Sequence of chain 1.E:
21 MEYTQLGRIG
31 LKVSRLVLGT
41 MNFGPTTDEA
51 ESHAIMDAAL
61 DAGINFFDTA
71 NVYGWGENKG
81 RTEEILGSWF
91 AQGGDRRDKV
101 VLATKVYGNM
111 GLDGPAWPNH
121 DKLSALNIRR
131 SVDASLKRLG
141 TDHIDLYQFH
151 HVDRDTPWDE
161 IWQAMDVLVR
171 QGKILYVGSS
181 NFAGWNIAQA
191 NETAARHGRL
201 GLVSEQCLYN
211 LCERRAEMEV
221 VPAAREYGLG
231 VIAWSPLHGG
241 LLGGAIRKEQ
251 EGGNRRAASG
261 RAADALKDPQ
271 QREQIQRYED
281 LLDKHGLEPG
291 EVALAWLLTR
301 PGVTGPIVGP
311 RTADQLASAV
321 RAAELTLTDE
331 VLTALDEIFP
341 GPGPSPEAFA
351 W

Binding-site contacts:
Ligand atom O5C contacts residue ARG277 of chain 1.E at 3.2 Å (salt-bridge).
Ligand atom C18 contacts residue ILE338 of chain 1.E at 3.9 Å (hydrophobic).
Ligand atom C18 contacts residue PRO340 of chain 1.E at 3.8 Å (hydrophobic).
Ligand atom C20 contacts residue GLN270 of chain 1.E at 3.2 Å.
Ligand atom C7B contacts residue GLU213 of chain 1.E at 3.6 Å.
Ligand atom O1 contacts residue ARG277 of chain 1.E at 3.3 Å.
Ligand atom C19 contacts residue GLN270 of chain 1.E at 3.7 Å.
Ligand atom C3 contacts residue ILE338 of chain 1.E at 4.0 Å (hydrophobic).
Ligand atom O20 contacts residue GLN274 of chain 1.E at 3.9 Å.
Ligand atom C1C contacts residue ARG277 of chain 1.E at 3.9 Å.
Ligand atom C3B contacts residue CYS212 of chain 1.E at 3.6 Å (hydrophobic).
Ligand atom C6A contacts residue GLN271 of chain 1.E at 3.8 Å.
Ligand atom C2 contacts residue GLU337 of chain 1.E at 3.1 Å.
Ligand atom O3B contacts residue CYS212 of chain 1.E at 2.7 Å (h-bond).
Ligand atom C7B contacts residue CYS212 of chain 1.E at 3.6 Å (hydrophobic).
Ligand atom C17 contacts residue ILE338 of chain 1.E at 4.1 Å (hydrophobic).
Ligand atom O3 contacts residue ILE338 of chain 1.E at 2.9 Å (h-bond).
Ligand atom C20 contacts residue GLN274 of chain 1.E at 4.0 Å.
Ligand atom C7B contacts residue GLN271 of chain 1.E at 4.0 Å.
Ligand atom C5A contacts residue GLN274 of chain 1.E at 3.6 Å.
Ligand atom O20 contacts residue GLU273 of chain 1.E at 3.5 Å.
Ligand atom C4B contacts residue GLU213 of chain 1.E at 3.6 Å.
Ligand atom C1 contacts residue ILE338 of chain 1.E at 4.0 Å (hydrophobic).
Ligand atom C6A contacts residue GLN274 of chain 1.E at 3.5 Å.
Ligand atom C23 contacts residue ARG277 of chain 1.E at 3.8 Å.
Ligand atom C1 contacts residue GLU337 of chain 1.E at 3.4 Å.
Ligand atom C18 contacts residue GLU337 of chain 1.E at 4.0 Å.
Ligand atom C6A contacts residue GLN270 of chain 1.E at 3.9 Å.
Ligand atom O15 contacts residue GLU337 of chain 1.E at 3.7 Å.
Ligand atom O1 contacts residue ILE338 of chain 1.E at 3.8 Å.
Ligand atom O1C contacts residue ARG277 of chain 1.E at 3.5 Å (salt-bridge).
Ligand atom O4B contacts residue GLU213 of chain 1.E at 2.7 Å (salt-bridge).
Ligand atom O3 contacts residue GLN274 of chain 1.E at 3.6 Å.
Ligand atom C6B contacts residue ARG215 of chain 1.E at 3.6 Å.
Ligand atom O20 contacts residue GLN270 of chain 1.E at 3.4 Å (h-bond).
Ligand atom C4B contacts residue ARG215 of chain 1.E at 3.9 Å.
Ligand atom C17 contacts residue GLU337 of chain 1.E at 3.7 Å.
Ligand atom O4B contacts residue CYS212 of chain 1.E at 3.4 Å (h-bond).
Ligand atom O1 contacts residue GLU337 of chain 1.E at 4.1 Å.
Ligand atom O4B contacts residue ARG215 of chain 1.E at 3.6 Å.

This protein binds this small molecule.
Small molecule (SMILES): CC[C@H]1OC(=O)C[C@@H](O)[C@H](C)[C@@H](O[C@@H]2O[C@H](C)[C@@H](O[C@H]3C[C@@](C)(O)[C@@H](O)[C@H](C)O3)[C@H](N(C)C)[C@H]2O)[C@@H](CC=O)C[C@@H](C)C(=O)/C=C/C(C)=C/[C@@H]1CO[C@@H]1O[C@H](C)[C@@H](O)[C@@H](OC)[C@H]1OC